Binding-site contacts:
Ligand atom O1A contacts residue ASN272 of chain 4.E at 3.6 Å.
Ligand atom O10 contacts residue PHE75 of chain 4.A at 3.9 Å.
Ligand atom O10 contacts residue LEU62 of chain 4.E at 2.8 Å.
Ligand atom N5 contacts residue LEU62 of chain 4.E at 3.9 Å.
Ligand atom O9 contacts residue GLN278 of chain 4.E at 4.0 Å.
Ligand atom C11 contacts residue PHE65 of chain 4.E at 3.7 Å (hydrophobic).
Ligand atom O9 contacts residue LEU67 of chain 4.E at 3.1 Å.
Ligand atom O8 contacts residue LYS68 of chain 4.E at 3.3 Å.
Ligand atom O1B contacts residue LYS68 of chain 4.E at 3.1 Å.
Ligand atom C11 contacts residue ASN272 of chain 4.E at 3.5 Å.
Ligand atom C11 contacts residue LEU62 of chain 4.E at 3.5 Å (hydrophobic).
Ligand atom N5 contacts residue GLN278 of chain 4.E at 3.7 Å.
Ligand atom C8 contacts residue GLN278 of chain 4.E at 3.7 Å.
Ligand atom C10 contacts residue GLN278 of chain 4.E at 4.0 Å.
Ligand atom C11 contacts residue PHE75 of chain 4.A at 3.5 Å (hydrophobic).
Ligand atom O1B contacts residue SER274 of chain 4.E at 3.3 Å (h-bond).
Ligand atom C9 contacts residue LYS68 of chain 4.E at 3.8 Å.
Ligand atom C9 contacts residue GLN278 of chain 4.E at 3.3 Å.
Ligand atom C11 contacts residue PHE270 of chain 4.E at 3.9 Å (hydrophobic).
Ligand atom N5 contacts residue ASN272 of chain 4.E at 3.2 Å (h-bond).
Ligand atom C10 contacts residue ASN272 of chain 4.E at 3.9 Å.
Ligand atom C9 contacts residue LEU67 of chain 4.E at 4.0 Å (hydrophobic).
Ligand atom C7 contacts residue LEU62 of chain 4.E at 3.8 Å (hydrophobic).
Ligand atom O8 contacts residue GLN278 of chain 4.E at 3.5 Å (h-bond).
Ligand atom C6 contacts residue ASN272 of chain 4.E at 3.7 Å.
Ligand atom C7 contacts residue GLN278 of chain 4.E at 3.9 Å.
Ligand atom O1B contacts residue THR276 of chain 4.E at 3.4 Å (h-bond).
Ligand atom C6 contacts residue LYS68 of chain 4.E at 4.0 Å.
Ligand atom O8 contacts residue ASN272 of chain 4.E at 3.5 Å (h-bond).
Ligand atom C1 contacts residue THR276 of chain 4.E at 3.3 Å.
Ligand atom C11 contacts residue THR276 of chain 4.E at 3.4 Å.
Ligand atom C1 contacts residue LYS68 of chain 4.E at 3.8 Å.
Ligand atom O1A contacts residue THR276 of chain 4.E at 2.6 Å (h-bond).
Ligand atom O8 contacts residue THR276 of chain 4.E at 4.0 Å.
Ligand atom O9 contacts residue LYS68 of chain 4.E at 2.9 Å (salt-bridge).
Ligand atom O7 contacts residue LEU62 of chain 4.E at 3.3 Å.
Ligand atom C11 contacts residue HIS138 of chain 4.D at 3.5 Å.
Ligand atom O1A contacts residue LYS68 of chain 4.E at 3.8 Å.
Ligand atom C11 contacts residue GLN278 of chain 4.E at 3.5 Å.
Ligand atom C10 contacts residue LEU62 of chain 4.E at 3.1 Å (hydrophobic).

Sequence of chain 4.A:
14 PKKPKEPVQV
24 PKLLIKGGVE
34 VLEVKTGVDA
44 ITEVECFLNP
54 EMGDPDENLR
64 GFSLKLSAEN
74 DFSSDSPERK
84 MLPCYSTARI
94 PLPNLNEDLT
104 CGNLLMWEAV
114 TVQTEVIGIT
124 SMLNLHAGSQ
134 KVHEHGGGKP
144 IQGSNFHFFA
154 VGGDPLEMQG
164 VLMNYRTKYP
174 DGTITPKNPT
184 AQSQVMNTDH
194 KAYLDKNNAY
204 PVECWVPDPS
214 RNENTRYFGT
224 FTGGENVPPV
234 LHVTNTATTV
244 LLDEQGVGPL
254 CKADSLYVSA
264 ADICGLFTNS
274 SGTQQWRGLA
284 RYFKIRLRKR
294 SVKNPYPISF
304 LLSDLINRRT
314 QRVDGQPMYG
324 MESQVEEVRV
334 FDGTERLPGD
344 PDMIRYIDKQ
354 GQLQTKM

This protein binds this small molecule.
Small molecule (SMILES): CC(=O)N[C@H]1[C@H]([C@H](O)[C@H](O)CO)O[C@@](O[C@H](CO)[C@@H](O)[C@@H]2O[C@@H](C(=O)O)C[C@H](O)[C@H]2NC(C)=O)(C(=O)O)C[C@@H]1O

Sequence of chain 4.E:
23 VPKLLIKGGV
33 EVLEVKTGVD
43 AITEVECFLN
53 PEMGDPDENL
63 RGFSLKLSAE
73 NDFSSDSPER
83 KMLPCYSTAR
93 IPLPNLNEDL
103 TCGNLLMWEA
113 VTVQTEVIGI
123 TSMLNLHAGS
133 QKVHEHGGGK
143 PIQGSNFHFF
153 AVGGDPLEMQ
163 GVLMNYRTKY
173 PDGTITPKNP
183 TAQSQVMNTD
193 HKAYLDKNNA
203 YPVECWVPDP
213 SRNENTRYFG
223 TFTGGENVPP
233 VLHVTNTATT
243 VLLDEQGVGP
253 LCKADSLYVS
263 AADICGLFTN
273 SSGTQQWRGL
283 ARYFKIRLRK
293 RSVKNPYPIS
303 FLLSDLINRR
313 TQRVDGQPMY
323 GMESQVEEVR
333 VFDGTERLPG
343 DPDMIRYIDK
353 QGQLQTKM

Sequence of chain 4.D:
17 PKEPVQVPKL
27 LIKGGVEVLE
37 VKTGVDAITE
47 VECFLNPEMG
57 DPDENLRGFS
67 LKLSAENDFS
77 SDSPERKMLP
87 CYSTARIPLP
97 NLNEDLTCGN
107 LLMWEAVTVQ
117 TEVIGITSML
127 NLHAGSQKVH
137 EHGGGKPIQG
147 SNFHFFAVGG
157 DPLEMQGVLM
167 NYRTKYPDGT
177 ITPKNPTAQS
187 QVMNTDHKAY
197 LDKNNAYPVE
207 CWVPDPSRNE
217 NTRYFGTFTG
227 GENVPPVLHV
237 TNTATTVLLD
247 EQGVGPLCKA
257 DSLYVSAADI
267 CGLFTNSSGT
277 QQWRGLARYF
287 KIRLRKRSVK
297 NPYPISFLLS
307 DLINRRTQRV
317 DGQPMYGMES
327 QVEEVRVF